Sequence of chain 51.A:
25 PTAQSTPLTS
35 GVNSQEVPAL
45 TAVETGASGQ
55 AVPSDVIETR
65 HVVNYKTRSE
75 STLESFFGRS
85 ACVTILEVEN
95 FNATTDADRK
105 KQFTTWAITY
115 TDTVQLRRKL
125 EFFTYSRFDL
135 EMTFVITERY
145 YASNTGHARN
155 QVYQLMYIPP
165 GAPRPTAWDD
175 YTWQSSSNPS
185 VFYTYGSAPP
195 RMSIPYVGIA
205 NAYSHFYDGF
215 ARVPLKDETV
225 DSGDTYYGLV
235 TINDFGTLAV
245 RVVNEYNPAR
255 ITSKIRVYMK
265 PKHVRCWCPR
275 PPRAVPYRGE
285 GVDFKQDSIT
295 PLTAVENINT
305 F

Binding-site contacts:
Ligand atom O1A contacts residue ASN148 of chain 51.A at 4.3 Å.
Ligand atom C11 contacts residue TYR145 of chain 51.A at 3.7 Å (hydrophobic).
Ligand atom O10 contacts residue TYR250 of chain 55.A at 2.8 Å (h-bond).
Ligand atom C4 contacts residue TYR145 of chain 51.A at 3.6 Å (hydrophobic).
Ligand atom O1A contacts residue ALA146 of chain 51.A at 3.2 Å.
Ligand atom O1B contacts residue ALA146 of chain 51.A at 4.3 Å.
Ligand atom N5 contacts residue TYR250 of chain 55.A at 4.4 Å.
Ligand atom O8 contacts residue ALA146 of chain 51.A at 3.3 Å.
Ligand atom C11 contacts residue ARG143 of chain 51.A at 4.0 Å.
Ligand atom C9 contacts residue TYR145 of chain 51.A at 4.4 Å (hydrophobic).
Ligand atom C6 contacts residue TYR145 of chain 51.A at 3.4 Å (hydrophobic).
Ligand atom C10 contacts residue TYR250 of chain 55.A at 3.5 Å (hydrophobic).
Ligand atom N5 contacts residue TYR145 of chain 51.A at 2.6 Å (h-bond).
Ligand atom O1A contacts residue SER147 of chain 51.A at 3.1 Å (h-bond).
Ligand atom C5 contacts residue TYR145 of chain 51.A at 3.3 Å (hydrophobic).
Ligand atom O4 contacts residue PRO252 of chain 55.A at 3.6 Å.
Ligand atom C1 contacts residue ALA146 of chain 51.A at 4.0 Å (hydrophobic).
Ligand atom C3 contacts residue PRO252 of chain 55.A at 3.8 Å (hydrophobic).
Ligand atom O4 contacts residue ASN251 of chain 55.A at 4.1 Å.
Ligand atom C11 contacts residue TYR250 of chain 55.A at 3.7 Å (hydrophobic).
Ligand atom O4 contacts residue TYR250 of chain 55.A at 3.4 Å.
Ligand atom O1B contacts residue PRO252 of chain 55.A at 3.3 Å.
Ligand atom C8 contacts residue ALA146 of chain 51.A at 4.5 Å (hydrophobic).
Ligand atom C1 contacts residue PRO252 of chain 55.A at 4.0 Å (hydrophobic).
Ligand atom C4 contacts residue PRO252 of chain 55.A at 3.7 Å (hydrophobic).
Ligand atom C6 contacts residue ALA146 of chain 51.A at 4.3 Å (hydrophobic).
Ligand atom C1 contacts residue SER147 of chain 51.A at 3.6 Å.
Ligand atom C7 contacts residue TYR145 of chain 51.A at 3.9 Å (hydrophobic).
Ligand atom O1B contacts residue SER147 of chain 51.A at 2.7 Å (h-bond).
Ligand atom C10 contacts residue TYR145 of chain 51.A at 3.6 Å (hydrophobic).
Ligand atom O4 contacts residue TYR145 of chain 51.A at 4.2 Å.

Sequence of chain 55.A:
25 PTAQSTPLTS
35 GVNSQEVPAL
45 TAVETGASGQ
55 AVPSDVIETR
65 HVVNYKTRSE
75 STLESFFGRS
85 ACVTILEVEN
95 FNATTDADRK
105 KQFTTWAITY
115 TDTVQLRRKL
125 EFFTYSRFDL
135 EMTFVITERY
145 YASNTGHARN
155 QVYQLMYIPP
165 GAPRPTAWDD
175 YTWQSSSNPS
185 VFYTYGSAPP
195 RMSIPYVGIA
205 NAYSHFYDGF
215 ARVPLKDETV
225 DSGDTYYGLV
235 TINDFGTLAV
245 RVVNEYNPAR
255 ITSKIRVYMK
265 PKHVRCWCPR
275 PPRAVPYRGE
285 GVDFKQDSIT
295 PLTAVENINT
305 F

The small molecule below binds the protein below.
Small molecule (SMILES): CC(=O)N[C@H]1[C@H]([C@H](O)[C@H](O)CO)O[C@@](O)(C(=O)O)C[C@@H]1O